Sequence of chain 1.B:
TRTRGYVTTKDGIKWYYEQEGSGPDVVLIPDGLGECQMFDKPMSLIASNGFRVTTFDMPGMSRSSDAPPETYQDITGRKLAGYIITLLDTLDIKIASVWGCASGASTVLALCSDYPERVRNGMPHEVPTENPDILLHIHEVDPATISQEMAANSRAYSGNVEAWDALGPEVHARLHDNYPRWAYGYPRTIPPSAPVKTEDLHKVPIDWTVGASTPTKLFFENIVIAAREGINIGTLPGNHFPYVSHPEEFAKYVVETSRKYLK

A small-molecule ligand and the protein it binds are described below.
Small molecule (SMILES): C[C@H]1CCCC(=O)CCC/C=C/c2cc(O)cc(O)c2C(=O)O1

Binding-site contacts:
Ligand atom C4 contacts residue PRO131 of chain 1.B at 4.0 Å (hydrophobic).
Ligand atom O10 contacts residue ALA105 of chain 1.B at 3.3 Å.
Ligand atom O10 contacts residue HIS243 of chain 1.B at 2.8 Å (h-bond).
Ligand atom C2 contacts residue TRP185 of chain 1.B at 3.5 Å (hydrophobic).
Ligand atom C3P contacts residue HIS243 of chain 1.B at 3.8 Å.
Ligand atom C12 contacts residue GLY35 of chain 1.B at 3.9 Å.
Ligand atom C11 contacts residue LEU36 of chain 1.B at 3.9 Å (hydrophobic).
Ligand atom C8P contacts residue MET153 of chain 1.B at 3.8 Å (hydrophobic).
Ligand atom C9P contacts residue SER157 of chain 1.B at 3.7 Å.
Ligand atom O12 contacts residue TRP185 of chain 1.B at 3.8 Å.
Ligand atom C1P contacts residue HIS243 of chain 1.B at 3.8 Å.
Ligand atom C3 contacts residue ILE193 of chain 1.B at 3.7 Å (hydrophobic).
Ligand atom O12 contacts residue ALA105 of chain 1.B at 3.2 Å.
Ligand atom O12 contacts residue SER106 of chain 1.B at 3.3 Å (h-bond).
Ligand atom C12 contacts residue ALA105 of chain 1.B at 3.3 Å (hydrophobic).
Ligand atom O6P contacts residue ILE137 of chain 1.B at 3.7 Å.
Ligand atom O2 contacts residue SER106 of chain 1.B at 3.2 Å (h-bond).
Ligand atom C10 contacts residue HIS243 of chain 1.B at 3.1 Å.
Ligand atom C4 contacts residue ASN134 of chain 1.B at 3.5 Å.
Ligand atom C11 contacts residue PHE244 of chain 1.B at 3.5 Å (hydrophobic).
Ligand atom C1 contacts residue TRP185 of chain 1.B at 3.7 Å (hydrophobic).
Ligand atom C5P contacts residue TYR160 of chain 1.B at 3.7 Å (hydrophobic).
Ligand atom C5 contacts residue ASN134 of chain 1.B at 3.4 Å.
Ligand atom C4 contacts residue PRO190 of chain 1.B at 4.0 Å (hydrophobic).
Ligand atom C1 contacts residue ALA105 of chain 1.B at 3.9 Å (hydrophobic).
Ligand atom O2 contacts residue TRP185 of chain 1.B at 3.1 Å (h-bond).
Ligand atom O6P contacts residue ASN156 of chain 1.B at 3.9 Å.
Ligand atom O2 contacts residue TYR189 of chain 1.B at 3.6 Å.
Ligand atom C11 contacts residue ASP34 of chain 1.B at 3.0 Å.
Ligand atom O2 contacts residue GLY35 of chain 1.B at 3.9 Å.
Ligand atom O4 contacts residue PRO194 of chain 1.B at 3.2 Å.
Ligand atom O4 contacts residue ASN134 of chain 1.B at 2.7 Å (h-bond).
Ligand atom C5 contacts residue LEU138 of chain 1.B at 3.8 Å (hydrophobic).
Ligand atom O12 contacts residue GLY35 of chain 1.B at 2.8 Å (h-bond).
Ligand atom C11 contacts residue HIS243 of chain 1.B at 3.5 Å.
Ligand atom O4 contacts residue PRO131 of chain 1.B at 4.0 Å.
Ligand atom C12 contacts residue TRP185 of chain 1.B at 4.0 Å (hydrophobic).
Ligand atom O4 contacts residue PRO190 of chain 1.B at 3.4 Å.
Ligand atom C7P contacts residue SER157 of chain 1.B at 3.9 Å.
Ligand atom C5 contacts residue PRO131 of chain 1.B at 4.0 Å (hydrophobic).